Sequence of chain 1.A:
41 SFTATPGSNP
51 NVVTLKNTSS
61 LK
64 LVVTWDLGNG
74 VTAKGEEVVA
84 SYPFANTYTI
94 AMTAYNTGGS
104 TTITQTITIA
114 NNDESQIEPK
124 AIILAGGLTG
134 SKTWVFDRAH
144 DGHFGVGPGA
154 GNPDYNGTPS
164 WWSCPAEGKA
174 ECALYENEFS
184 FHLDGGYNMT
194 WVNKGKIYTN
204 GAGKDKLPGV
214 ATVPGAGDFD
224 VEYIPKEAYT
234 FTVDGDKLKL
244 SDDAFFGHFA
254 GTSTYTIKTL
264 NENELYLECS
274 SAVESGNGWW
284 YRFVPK

This protein binds this small molecule.
Small molecule (SMILES): N[C@@H](CCCC[NH3+])C(=O)O

Binding-site contacts:
Ligand atom N contacts residue LYS289 of chain 1.A at 1.9 Å.
Ligand atom CB contacts residue LYS289 of chain 1.A at 4.1 Å.
Ligand atom CA contacts residue LYS289 of chain 1.A at 2.7 Å.
Ligand atom C contacts residue LYS289 of chain 1.A at 3.2 Å.
Ligand atom N contacts residue PRO288 of chain 1.A at 4.2 Å.
Ligand atom O contacts residue LYS289 of chain 1.A at 3.0 Å.